Binding-site contacts:
Ligand atom C2 contacts residue ASN79 of chain 1.B at 2.3 Å.
Ligand atom C1 contacts residue TRP24 of chain 1.K at 3.9 Å (hydrophobic).
Ligand atom C3 contacts residue TRP24 of chain 1.K at 4.2 Å (hydrophobic).
Ligand atom C5 contacts residue ASN79 of chain 1.B at 3.7 Å.
Ligand atom C5 contacts residue THR77 of chain 1.B at 4.1 Å.
Ligand atom C7 contacts residue ASN79 of chain 1.B at 3.7 Å.
Ligand atom O2 contacts residue TRP24 of chain 1.K at 3.1 Å.
Ligand atom O5 contacts residue TRP24 of chain 1.K at 3.9 Å.
Ligand atom O4 contacts residue TRP24 of chain 1.K at 3.3 Å.
Ligand atom O3 contacts residue TRP24 of chain 1.K at 3.3 Å.
Ligand atom C5 contacts residue TRP24 of chain 1.K at 4.2 Å (hydrophobic).
Ligand atom C1 contacts residue MET80 of chain 1.B at 3.9 Å (hydrophobic).
Ligand atom C2 contacts residue TRP24 of chain 1.K at 3.9 Å (hydrophobic).
Ligand atom O7 contacts residue ASN79 of chain 1.B at 4.1 Å.
Ligand atom C1 contacts residue GLU76 of chain 1.B at 3.7 Å.
Ligand atom O5 contacts residue ASN79 of chain 1.B at 2.4 Å (h-bond).
Ligand atom C8 contacts residue GLU76 of chain 1.B at 4.1 Å.
Ligand atom O6 contacts residue ASN63 of chain 1.E at 3.6 Å (h-bond).
Ligand atom C4 contacts residue ASN79 of chain 1.B at 4.2 Å.
Ligand atom C6 contacts residue ASN63 of chain 1.E at 4.0 Å.
Ligand atom O3 contacts residue ARG23 of chain 1.K at 3.5 Å (salt-bridge).
Ligand atom N2 contacts residue ASN79 of chain 1.B at 2.8 Å (h-bond).
Ligand atom O5 contacts residue THR77 of chain 1.B at 3.0 Å (h-bond).
Ligand atom O7 contacts residue GLU76 of chain 1.B at 3.1 Å.
Ligand atom C8 contacts residue TRP227 of chain 1.B at 4.1 Å (hydrophobic).
Ligand atom C6 contacts residue THR77 of chain 1.B at 3.9 Å.
Ligand atom O5 contacts residue GLU76 of chain 1.B at 4.0 Å.
Ligand atom C8 contacts residue ASN99 of chain 1.B at 4.2 Å.
Ligand atom C1 contacts residue THR77 of chain 1.B at 3.9 Å.
Ligand atom O5 contacts residue MET80 of chain 1.B at 3.7 Å.
Ligand atom O6 contacts residue THR77 of chain 1.B at 3.0 Å (h-bond).
Ligand atom C6 contacts residue ILE64 of chain 1.K at 4.0 Å (hydrophobic).
Ligand atom C2 contacts residue GLU76 of chain 1.B at 3.8 Å.
Ligand atom C6 contacts residue TRP24 of chain 1.K at 3.6 Å (hydrophobic).
Ligand atom C3 contacts residue ASN79 of chain 1.B at 3.7 Å.
Ligand atom C8 contacts residue ILE64 of chain 1.K at 4.0 Å (hydrophobic).
Ligand atom C1 contacts residue ASN79 of chain 1.B at 1.4 Å.
Ligand atom C7 contacts residue GLU76 of chain 1.B at 4.0 Å.
Ligand atom C6 contacts residue MET80 of chain 1.B at 4.2 Å (hydrophobic).
Ligand atom C5 contacts residue MET80 of chain 1.B at 3.6 Å (hydrophobic).

A protein and the small-molecule ligand that binds it are described below.
Small molecule (SMILES): CC(=O)N[C@H]1[C@H](O[C@H]2[C@H](O)[C@@H](NC(C)=O)CO[C@@H]2CO)O[C@H](CO)[C@@H](O[C@@H]2O[C@H](CO)[C@@H](O)[C@H](O)[C@@H]2O)[C@@H]1O

Sequence of chain 1.K:
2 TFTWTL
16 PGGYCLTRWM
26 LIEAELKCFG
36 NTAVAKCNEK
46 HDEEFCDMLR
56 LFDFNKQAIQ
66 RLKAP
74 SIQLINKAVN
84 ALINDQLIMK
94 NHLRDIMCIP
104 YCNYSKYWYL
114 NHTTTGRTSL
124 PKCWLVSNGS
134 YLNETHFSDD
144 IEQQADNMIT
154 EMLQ

Sequence of chain 1.B:
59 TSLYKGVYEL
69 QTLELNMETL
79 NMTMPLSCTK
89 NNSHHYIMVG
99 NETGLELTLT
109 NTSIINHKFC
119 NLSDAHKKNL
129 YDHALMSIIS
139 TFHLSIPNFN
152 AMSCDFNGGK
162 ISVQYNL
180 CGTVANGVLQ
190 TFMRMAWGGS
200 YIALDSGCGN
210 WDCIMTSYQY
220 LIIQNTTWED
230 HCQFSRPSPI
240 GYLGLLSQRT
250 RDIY

Sequence of chain 1.E:
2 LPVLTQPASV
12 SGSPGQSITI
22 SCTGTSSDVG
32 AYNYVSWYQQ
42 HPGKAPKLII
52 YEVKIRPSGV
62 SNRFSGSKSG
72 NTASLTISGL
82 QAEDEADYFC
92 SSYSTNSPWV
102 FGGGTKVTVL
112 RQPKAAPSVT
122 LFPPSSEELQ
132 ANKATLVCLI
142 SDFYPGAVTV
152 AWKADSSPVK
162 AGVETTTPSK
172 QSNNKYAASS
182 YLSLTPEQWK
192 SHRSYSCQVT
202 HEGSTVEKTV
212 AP